Binding-site contacts:
Ligand atom O4 contacts residue THR126 of chain 1.D at 3.9 Å.
Ligand atom C22 contacts residue ALA127 of chain 1.D at 3.9 Å (hydrophobic).
Ligand atom C13 contacts residue GLU290 of chain 1.D at 3.7 Å.
Ligand atom N3 contacts residue GLU290 of chain 1.D at 3.2 Å (salt-bridge).
Ligand atom O6 contacts residue GLY133 of chain 1.D at 2.6 Å (h-bond).
Ligand atom O2 contacts residue ALA127 of chain 1.D at 3.8 Å.
Ligand atom C3 contacts residue MET265 of chain 1.D at 3.6 Å (hydrophobic).
Ligand atom C7 contacts residue ALA127 of chain 1.D at 3.7 Å (hydrophobic).
Ligand atom C9 contacts residue THR184 of chain 1.D at 3.3 Å.
Ligand atom C1 contacts residue GLY266 of chain 1.D at 3.7 Å.
Ligand atom C25 contacts residue SER131 of chain 1.D at 3.9 Å.
Ligand atom C9 contacts residue ALA127 of chain 1.D at 3.7 Å (hydrophobic).
Ligand atom C9 contacts residue GLU290 of chain 1.D at 3.7 Å.
Ligand atom C5 contacts residue ALA127 of chain 1.D at 3.9 Å (hydrophobic).
Ligand atom C12 contacts residue MET271 of chain 1.D at 3.8 Å (hydrophobic).
Ligand atom C13 contacts residue GLY266 of chain 1.D at 3.6 Å.
Ligand atom O6 contacts residue SER131 of chain 1.D at 3.6 Å.
Ligand atom C17 contacts residue ALA127 of chain 1.D at 3.9 Å (hydrophobic).
Ligand atom C3 contacts residue GLY266 of chain 1.D at 3.6 Å.
Ligand atom C10 contacts residue ALA127 of chain 1.D at 3.9 Å (hydrophobic).
Ligand atom C18 contacts residue GLU290 of chain 1.D at 3.9 Å.
Ligand atom O5 contacts residue GLY133 of chain 1.D at 3.9 Å.
Ligand atom C4 contacts residue GLY266 of chain 1.D at 3.8 Å.
Ligand atom C26 contacts residue SER131 of chain 1.D at 3.0 Å.
Ligand atom C8 contacts residue IMP1 of chain 1.R at 3.6 Å.
Ligand atom C10 contacts residue GLU290 of chain 1.D at 3.6 Å.
Ligand atom C29 contacts residue SER131 of chain 1.D at 3.4 Å.
Ligand atom CL contacts residue HIS128 of chain 1.D at 3.6 Å.
Ligand atom C7 contacts residue IMP1 of chain 1.R at 3.6 Å.
Ligand atom O5 contacts residue SER131 of chain 1.D at 3.6 Å.
Ligand atom C13 contacts residue MET271 of chain 1.D at 3.7 Å (hydrophobic).
Ligand atom C25 contacts residue HIS128 of chain 1.D at 3.7 Å.
Ligand atom C13 contacts residue VAL288 of chain 1.D at 3.9 Å (hydrophobic).
Ligand atom O6 contacts residue LYS132 of chain 1.D at 3.6 Å (salt-bridge).
Ligand atom N4 contacts residue GLU290 of chain 1.D at 3.0 Å (salt-bridge).
Ligand atom C6 contacts residue ALA127 of chain 1.D at 3.9 Å (hydrophobic).
Ligand atom C9 contacts residue IMP1 of chain 1.R at 3.4 Å.
Ligand atom O5 contacts residue VAL103 of chain 1.D at 3.4 Å.
Ligand atom C17 contacts residue GLU290 of chain 1.D at 3.9 Å.
Ligand atom C2 contacts residue GLY266 of chain 1.D at 3.5 Å.

A protein and the small-molecule ligand that binds it are described below.
Small molecule (SMILES): C=C(C)c1cccc(C(C)(C)NC(=O)Nc2ccc(Cl)c(N[C@H]3O[C@H](CO)[C@@H](O)[C@H]3O)c2)c1

Sequence of chain 1.D:
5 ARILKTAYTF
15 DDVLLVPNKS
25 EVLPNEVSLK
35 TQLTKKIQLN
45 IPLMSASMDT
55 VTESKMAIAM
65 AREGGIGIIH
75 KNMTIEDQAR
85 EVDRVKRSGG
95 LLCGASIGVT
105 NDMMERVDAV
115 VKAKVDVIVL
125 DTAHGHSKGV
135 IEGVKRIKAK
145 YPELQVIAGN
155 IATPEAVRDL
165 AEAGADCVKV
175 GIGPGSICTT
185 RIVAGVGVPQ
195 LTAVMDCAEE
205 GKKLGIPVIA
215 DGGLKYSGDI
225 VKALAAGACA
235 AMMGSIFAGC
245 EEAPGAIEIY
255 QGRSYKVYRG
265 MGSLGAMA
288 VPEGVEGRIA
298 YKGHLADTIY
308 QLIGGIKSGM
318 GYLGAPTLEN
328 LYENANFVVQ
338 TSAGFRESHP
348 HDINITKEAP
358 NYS